The protein below binds the small molecule below.
Small molecule (SMILES): O=C(O)[C@@H]1O[C@@H](O[C@H]2[C@H](O)[C@@H](NS(=O)(=O)O)[C@@H](O)O[C@@H]2COS(=O)(=O)O)[C@H](OS(=O)(=O)O)[C@@H](O)[C@@H]1O[C@H]1O[C@H](COS(=O)(=O)O)[C@@H](O)[C@H](O)[C@H]1NS(=O)(=O)O

Sequence of chain 12.B:
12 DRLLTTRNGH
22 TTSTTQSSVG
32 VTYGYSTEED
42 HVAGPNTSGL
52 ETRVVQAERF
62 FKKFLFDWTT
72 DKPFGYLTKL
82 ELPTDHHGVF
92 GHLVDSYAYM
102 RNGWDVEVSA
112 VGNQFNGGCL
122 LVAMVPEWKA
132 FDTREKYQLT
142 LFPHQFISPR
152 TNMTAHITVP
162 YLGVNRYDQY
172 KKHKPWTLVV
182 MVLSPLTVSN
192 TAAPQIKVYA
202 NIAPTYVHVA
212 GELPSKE

Binding-site contacts:
Ligand atom O6S contacts residue ARG56 of chain 11.C at 3.7 Å.
Ligand atom O2S contacts residue ASP58 of chain 11.C at 2.3 Å (salt-bridge).
Ligand atom O1 contacts residue ASP133 of chain 12.B at 4.1 Å.
Ligand atom S2 contacts residue ASN88 of chain 11.C at 4.0 Å.
Ligand atom O3S contacts residue THR134 of chain 12.B at 3.3 Å (h-bond).
Ligand atom C3 contacts residue ARG56 of chain 11.C at 3.9 Å.
Ligand atom C5 contacts residue THR134 of chain 12.B at 3.9 Å.
Ligand atom S1 contacts residue ASP58 of chain 11.C at 3.7 Å.
Ligand atom O5S contacts residue ASN88 of chain 11.C at 3.0 Å (h-bond).
Ligand atom C1 contacts residue ASP133 of chain 12.B at 4.0 Å.
Ligand atom O6 contacts residue LYS193 of chain 12.A at 3.5 Å.
Ligand atom S2 contacts residue ARG56 of chain 11.C at 3.4 Å (salt-bridge).
Ligand atom O6B contacts residue LYS193 of chain 12.A at 4.1 Å.
Ligand atom O3 contacts residue LYS193 of chain 12.A at 2.8 Å (salt-bridge).
Ligand atom C2 contacts residue LYS193 of chain 12.A at 3.6 Å.
Ligand atom C5 contacts residue ARG135 of chain 12.B at 4.1 Å.
Ligand atom O2S contacts residue ASP59 of chain 11.C at 3.2 Å.
Ligand atom O3 contacts residue ARG56 of chain 11.C at 3.9 Å.
Ligand atom O5S contacts residue ARG135 of chain 12.B at 3.6 Å.
Ligand atom O3 contacts residue ASP59 of chain 11.C at 4.0 Å.
Ligand atom O6S contacts residue ARG135 of chain 12.B at 3.7 Å.
Ligand atom N2 contacts residue ARG56 of chain 11.C at 3.9 Å.
Ligand atom C3 contacts residue LYS193 of chain 12.A at 3.6 Å.
Ligand atom O1S contacts residue ASP59 of chain 11.C at 3.0 Å.
Ligand atom S1 contacts residue ASP59 of chain 11.C at 3.7 Å.
Ligand atom O6 contacts residue ARG135 of chain 12.B at 3.6 Å.
Ligand atom O5 contacts residue LYS193 of chain 12.A at 3.6 Å.
Ligand atom O2S contacts residue ARG56 of chain 11.C at 4.1 Å.
Ligand atom O6S contacts residue ASN88 of chain 11.C at 3.9 Å.
Ligand atom O4 contacts residue THR195 of chain 12.A at 3.7 Å.
Ligand atom O5 contacts residue ARG135 of chain 12.B at 3.2 Å.
Ligand atom O4S contacts residue ARG56 of chain 11.C at 2.5 Å (salt-bridge).
Ligand atom O5S contacts residue ARG56 of chain 11.C at 3.6 Å (salt-bridge).
Ligand atom O6S contacts residue LYS193 of chain 12.A at 3.4 Å.
Ligand atom C6 contacts residue THR134 of chain 12.B at 3.5 Å.
Ligand atom O1S contacts residue ASP58 of chain 11.C at 4.1 Å.
Ligand atom C6 contacts residue ARG135 of chain 12.B at 3.8 Å.
Ligand atom C4 contacts residue LYS193 of chain 12.A at 3.4 Å.
Ligand atom S2 contacts residue ARG135 of chain 12.B at 4.0 Å.
Ligand atom O3S contacts residue LYS193 of chain 12.A at 3.1 Å (salt-bridge).

Sequence of chain 11.C:
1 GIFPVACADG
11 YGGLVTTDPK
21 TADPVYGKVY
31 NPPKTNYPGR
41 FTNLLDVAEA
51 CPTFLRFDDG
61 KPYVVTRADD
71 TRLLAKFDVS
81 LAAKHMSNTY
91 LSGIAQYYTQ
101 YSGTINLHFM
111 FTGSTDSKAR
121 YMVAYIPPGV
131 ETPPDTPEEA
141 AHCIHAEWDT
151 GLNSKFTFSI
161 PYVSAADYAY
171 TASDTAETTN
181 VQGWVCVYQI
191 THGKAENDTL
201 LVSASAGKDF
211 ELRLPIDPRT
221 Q

Sequence of chain 12.A:
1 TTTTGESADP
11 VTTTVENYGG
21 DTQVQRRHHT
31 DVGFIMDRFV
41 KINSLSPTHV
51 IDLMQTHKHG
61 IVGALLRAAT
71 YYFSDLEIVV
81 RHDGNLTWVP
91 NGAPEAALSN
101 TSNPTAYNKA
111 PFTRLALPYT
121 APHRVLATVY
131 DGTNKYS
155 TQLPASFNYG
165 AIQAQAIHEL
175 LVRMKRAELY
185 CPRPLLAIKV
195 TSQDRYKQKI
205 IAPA